Binding-site contacts:
Ligand atom C32 contacts residue LEU83 of chain 1.A at 3.9 Å (hydrophobic).
Ligand atom C23 contacts residue HIS88 of chain 1.A at 3.6 Å.
Ligand atom O31 contacts residue LYS37 of chain 1.A at 3.6 Å.
Ligand atom C29 contacts residue ALA155 of chain 1.A at 3.8 Å (hydrophobic).
Ligand atom O02 contacts residue LYS37 of chain 1.A at 3.5 Å.
Ligand atom C32 contacts residue XJY1 of chain 1.L at 3.2 Å.
Ligand atom C13 contacts residue VAL16 of chain 1.A at 3.9 Å (hydrophobic).
Ligand atom C09 contacts residue LEU145 of chain 1.A at 3.4 Å (hydrophobic).
Ligand atom O28 contacts residue ALA155 of chain 1.A at 3.6 Å.
Ligand atom C07 contacts residue ALA35 of chain 1.A at 3.7 Å (hydrophobic).
Ligand atom C11 contacts residue VAL16 of chain 1.A at 3.8 Å (hydrophobic).
Ligand atom C01 contacts residue ALA35 of chain 1.A at 3.5 Å (hydrophobic).
Ligand atom C29 contacts residue LYS142 of chain 1.A at 3.5 Å.
Ligand atom C32 contacts residue ASP156 of chain 1.A at 3.7 Å.
Ligand atom C03 contacts residue LEU65 of chain 1.A at 3.9 Å (hydrophobic).
Ligand atom N08 contacts residue LEU145 of chain 1.A at 3.3 Å.
Ligand atom C01 contacts residue THR85 of chain 1.A at 3.3 Å.
Ligand atom C23 contacts residue VAL16 of chain 1.A at 3.9 Å (hydrophobic).
Ligand atom C01 contacts residue LEU83 of chain 1.A at 3.5 Å (hydrophobic).
Ligand atom C09 contacts residue TYR87 of chain 1.A at 3.7 Å (hydrophobic).
Ligand atom N08 contacts residue TYR87 of chain 1.A at 3.8 Å.
Ligand atom C16 contacts residue VAL16 of chain 1.A at 3.8 Å (hydrophobic).
Ligand atom C24 contacts residue LEU145 of chain 1.A at 3.4 Å (hydrophobic).
Ligand atom C13 contacts residue GLY91 of chain 1.A at 3.7 Å.
Ligand atom C25 contacts residue VAL24 of chain 1.A at 3.8 Å (hydrophobic).
Ligand atom C04 contacts residue THR85 of chain 1.A at 3.9 Å.
Ligand atom C12 contacts residue GLY91 of chain 1.A at 3.6 Å.
Ligand atom C09 contacts residue HIS88 of chain 1.A at 3.1 Å.
Ligand atom C01 contacts residue LYS37 of chain 1.A at 3.5 Å.
Ligand atom C22 contacts residue TYR87 of chain 1.A at 3.2 Å (hydrophobic).
Ligand atom C14 contacts residue VAL16 of chain 1.A at 3.8 Å (hydrophobic).
Ligand atom N08 contacts residue HIS88 of chain 1.A at 3.0 Å (h-bond).
Ligand atom C04 contacts residue ALA35 of chain 1.A at 3.8 Å (hydrophobic).
Ligand atom C07 contacts residue LEU145 of chain 1.A at 3.3 Å (hydrophobic).
Ligand atom C06 contacts residue LEU145 of chain 1.A at 3.3 Å (hydrophobic).
Ligand atom C04 contacts residue VAL24 of chain 1.A at 3.8 Å (hydrophobic).
Ligand atom C29 contacts residue ASN143 of chain 1.A at 3.3 Å.
Ligand atom C23 contacts residue TYR87 of chain 1.A at 3.2 Å (hydrophobic).
Ligand atom C22 contacts residue VAL16 of chain 1.A at 3.7 Å (hydrophobic).
Ligand atom C10 contacts residue LEU145 of chain 1.A at 3.5 Å (hydrophobic).

Sequence of chain 1.A:
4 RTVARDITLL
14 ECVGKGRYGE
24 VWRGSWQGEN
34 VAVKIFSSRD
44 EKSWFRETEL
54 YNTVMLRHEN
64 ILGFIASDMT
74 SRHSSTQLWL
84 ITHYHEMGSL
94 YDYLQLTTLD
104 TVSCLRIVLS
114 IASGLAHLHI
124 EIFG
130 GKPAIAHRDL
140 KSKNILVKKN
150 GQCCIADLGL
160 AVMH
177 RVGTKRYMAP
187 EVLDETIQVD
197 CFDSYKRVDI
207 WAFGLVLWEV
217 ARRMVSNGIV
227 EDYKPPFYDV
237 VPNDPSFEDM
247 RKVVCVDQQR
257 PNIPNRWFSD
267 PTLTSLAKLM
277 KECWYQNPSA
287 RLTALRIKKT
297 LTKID

The protein below binds the small molecule below.
Small molecule (SMILES): COc1cc(-c2cncc(-c3ccc(C4CCN(C)CC4)cc3)c2C)cc(OC)c1OC